Binding-site contacts:
Ligand atom O4P contacts residue GLY65 of chain 1.B at 3.9 Å.
Ligand atom O2 contacts residue MSE162 of chain 1.B at 3.6 Å.
Ligand atom O1P contacts residue GLY65 of chain 1.B at 3.7 Å.
Ligand atom O2 contacts residue GLY64 of chain 1.B at 3.8 Å.
Ligand atom C1 contacts residue GLY155 of chain 1.B at 3.7 Å.
Ligand atom P contacts residue THR67 of chain 1.B at 4.0 Å.
Ligand atom O4P contacts residue ARG165 of chain 1.B at 2.8 Å (salt-bridge).
Ligand atom O2P contacts residue THR67 of chain 1.B at 4.2 Å.
Ligand atom P contacts residue THR66 of chain 1.B at 3.6 Å.
Ligand atom O1 contacts residue PHE186 of chain 1.B at 4.0 Å.
Ligand atom C3 contacts residue LYS225 of chain 1.B at 4.1 Å.
Ligand atom C1 contacts residue MSE162 of chain 1.B at 4.0 Å.
Ligand atom O1P contacts residue ARG165 of chain 1.B at 3.2 Å (salt-bridge).
Ligand atom O3P contacts residue LYS225 of chain 1.B at 3.8 Å.
Ligand atom O1 contacts residue GLU184 of chain 1.B at 2.6 Å (salt-bridge).
Ligand atom O2P contacts residue LYS225 of chain 1.B at 2.7 Å (salt-bridge).
Ligand atom P contacts residue ARG165 of chain 1.B at 3.8 Å.
Ligand atom C1 contacts residue GLY157 of chain 1.B at 3.6 Å.
Ligand atom C3 contacts residue MSE162 of chain 1.B at 3.4 Å.
Ligand atom C2 contacts residue GLY64 of chain 1.B at 4.1 Å.
Ligand atom O2 contacts residue ARG166 of chain 1.B at 4.2 Å.
Ligand atom O2 contacts residue ARG165 of chain 1.B at 3.4 Å (salt-bridge).
Ligand atom O1 contacts residue ALA185 of chain 1.B at 4.3 Å.
Ligand atom C1 contacts residue ILE156 of chain 1.B at 3.7 Å (hydrophobic).
Ligand atom O1P contacts residue MSE162 of chain 1.B at 3.8 Å.
Ligand atom C3 contacts residue GLY157 of chain 1.B at 4.2 Å.
Ligand atom O4P contacts residue THR66 of chain 1.B at 2.8 Å (h-bond).
Ligand atom O3P contacts residue THR66 of chain 1.B at 3.4 Å (h-bond).
Ligand atom C1 contacts residue GLU184 of chain 1.B at 3.1 Å.
Ligand atom O4P contacts residue THR67 of chain 1.B at 4.1 Å.
Ligand atom O1P contacts residue THR66 of chain 1.B at 4.0 Å.
Ligand atom O2 contacts residue GLY65 of chain 1.B at 3.7 Å.
Ligand atom C2 contacts residue MSE162 of chain 1.B at 3.8 Å.
Ligand atom O1 contacts residue ARG166 of chain 1.B at 3.5 Å (salt-bridge).
Ligand atom P contacts residue LYS225 of chain 1.B at 3.8 Å.
Ligand atom C3 contacts residue ARG165 of chain 1.B at 4.0 Å.
Ligand atom O3P contacts residue THR67 of chain 1.B at 2.8 Å (h-bond).
Ligand atom O2 contacts residue GLU95 of chain 1.B at 4.1 Å.
Ligand atom O3P contacts residue GLY65 of chain 1.B at 3.9 Å.
Ligand atom C3 contacts residue ILE156 of chain 1.B at 4.2 Å (hydrophobic).

Sequence of chain 1.B:
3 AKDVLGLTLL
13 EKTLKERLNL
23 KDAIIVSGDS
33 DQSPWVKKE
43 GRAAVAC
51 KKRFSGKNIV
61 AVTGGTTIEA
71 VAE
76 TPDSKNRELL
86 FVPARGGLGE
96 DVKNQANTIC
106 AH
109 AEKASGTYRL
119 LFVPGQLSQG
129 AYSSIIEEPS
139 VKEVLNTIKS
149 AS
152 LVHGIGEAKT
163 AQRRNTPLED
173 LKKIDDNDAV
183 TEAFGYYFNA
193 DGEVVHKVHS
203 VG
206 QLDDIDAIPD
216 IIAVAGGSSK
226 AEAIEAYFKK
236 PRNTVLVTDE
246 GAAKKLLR

The protein below binds the small molecule below.
Small molecule (SMILES): O=C[C@H](O)COP(=O)(O)O